A small-molecule ligand and the protein it binds are described below.
Small molecule (SMILES): COc1ccc(C#N)cc1-c1ccnc(Nc2ccc(N3CCOCC3)c(OC)c2)c1

Binding-site contacts:
Ligand atom C10 contacts residue LEU154 of chain 1.C at 3.4 Å (hydrophobic).
Ligand atom N1 contacts residue ALA46 of chain 1.C at 3.8 Å.
Ligand atom C13 contacts residue GLN151 of chain 1.C at 3.6 Å.
Ligand atom C12 contacts residue LYS48 of chain 1.C at 3.8 Å.
Ligand atom C2 contacts residue VAL164 of chain 1.C at 3.8 Å (hydrophobic).
Ligand atom C8 contacts residue LEU154 of chain 1.C at 3.3 Å (hydrophobic).
Ligand atom O1 contacts residue LEU154 of chain 1.C at 3.8 Å.
Ligand atom C15 contacts residue CYS102 of chain 1.C at 3.4 Å (hydrophobic).
Ligand atom C10 contacts residue ALA46 of chain 1.C at 3.6 Å (hydrophobic).
Ligand atom N3 contacts residue PHE101 of chain 1.C at 3.4 Å.
Ligand atom C5 contacts residue VAL33 of chain 1.C at 3.8 Å (hydrophobic).
Ligand atom C3 contacts residue VAL33 of chain 1.C at 3.6 Å (hydrophobic).
Ligand atom C23 contacts residue ASP109 of chain 1.C at 3.8 Å.
Ligand atom C9 contacts residue LEU154 of chain 1.C at 3.7 Å (hydrophobic).
Ligand atom O3 contacts residue ASP109 of chain 1.C at 2.9 Å (salt-bridge).
Ligand atom C3 contacts residue ASP165 of chain 1.C at 3.6 Å.
Ligand atom N4 contacts residue ASP165 of chain 1.C at 3.4 Å.
Ligand atom C18 contacts residue CYS102 of chain 1.C at 3.5 Å (hydrophobic).
Ligand atom C15 contacts residue VAL25 of chain 1.C at 3.8 Å (hydrophobic).
Ligand atom N4 contacts residue LYS48 of chain 1.C at 3.2 Å.
Ligand atom C1 contacts residue VAL164 of chain 1.C at 3.8 Å (hydrophobic).
Ligand atom C11 contacts residue GLU100 of chain 1.C at 3.2 Å.
Ligand atom C18 contacts residue PHE101 of chain 1.C at 3.7 Å (hydrophobic).
Ligand atom N1 contacts residue CYS102 of chain 1.C at 2.9 Å (h-bond).
Ligand atom C4 contacts residue VAL33 of chain 1.C at 3.8 Å (hydrophobic).
Ligand atom C4 contacts residue LEU154 of chain 1.C at 3.7 Å (hydrophobic).
Ligand atom C16 contacts residue VAL25 of chain 1.C at 3.6 Å (hydrophobic).
Ligand atom N1 contacts residue GLU100 of chain 1.C at 3.7 Å.
Ligand atom C7 contacts residue LEU154 of chain 1.C at 3.7 Å (hydrophobic).
Ligand atom C12 contacts residue ASP165 of chain 1.C at 3.7 Å.
Ligand atom C11 contacts residue CYS102 of chain 1.C at 3.6 Å (hydrophobic).
Ligand atom C21 contacts residue ASP109 of chain 1.C at 3.2 Å.
Ligand atom C9 contacts residue CYS102 of chain 1.C at 3.8 Å (hydrophobic).
Ligand atom C10 contacts residue VAL164 of chain 1.C at 3.6 Å (hydrophobic).
Ligand atom C14 contacts residue VAL25 of chain 1.C at 3.5 Å (hydrophobic).
Ligand atom N3 contacts residue CYS102 of chain 1.C at 3.0 Å (h-bond).
Ligand atom C20 contacts residue VAL25 of chain 1.C at 3.4 Å (hydrophobic).
Ligand atom C14 contacts residue LEU154 of chain 1.C at 3.8 Å (hydrophobic).
Ligand atom C11 contacts residue ALA46 of chain 1.C at 3.5 Å (hydrophobic).
Ligand atom C24 contacts residue GLY103 of chain 1.C at 3.6 Å.

Sequence of chain 1.C:
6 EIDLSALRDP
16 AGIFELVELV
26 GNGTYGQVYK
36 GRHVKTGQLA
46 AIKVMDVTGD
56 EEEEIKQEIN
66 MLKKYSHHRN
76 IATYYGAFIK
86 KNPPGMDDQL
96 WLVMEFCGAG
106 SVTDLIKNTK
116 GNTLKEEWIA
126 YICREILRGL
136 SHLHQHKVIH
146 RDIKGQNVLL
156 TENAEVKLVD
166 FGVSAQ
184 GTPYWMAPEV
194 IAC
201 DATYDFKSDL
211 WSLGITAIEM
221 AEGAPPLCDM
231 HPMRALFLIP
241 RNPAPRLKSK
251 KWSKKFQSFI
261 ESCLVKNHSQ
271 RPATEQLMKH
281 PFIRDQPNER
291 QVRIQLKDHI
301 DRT